This small molecule binds to this protein.
Small molecule (SMILES): [H]/N=C(\N)c1cc(-c2ccccc2)c(CNC(=O)Cc2ccc3c(c2)OCO3)s1

Sequence of chain 2.A:
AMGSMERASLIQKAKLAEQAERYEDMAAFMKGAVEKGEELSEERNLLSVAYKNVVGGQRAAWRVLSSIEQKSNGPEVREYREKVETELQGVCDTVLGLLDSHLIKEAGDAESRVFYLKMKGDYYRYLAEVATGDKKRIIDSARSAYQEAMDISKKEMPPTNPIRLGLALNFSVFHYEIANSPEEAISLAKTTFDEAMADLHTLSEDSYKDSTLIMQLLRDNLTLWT

Sequence of chain 2.B:
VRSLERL

Binding-site contacts:
Ligand atom C10 contacts residue ASN47 of chain 2.A at 3.9 Å.
Ligand atom O17 contacts residue ASP220 of chain 2.A at 3.1 Å (salt-bridge).
Ligand atom C05 contacts residue GLU44 of chain 2.A at 4.1 Å.
Ligand atom C20 contacts residue ASP220 of chain 2.A at 3.3 Å.
Ligand atom C21 contacts residue ASP220 of chain 2.A at 4.1 Å.
Ligand atom C20 contacts residue ILE224 of chain 2.A at 4.2 Å (hydrophobic).
Ligand atom C24 contacts residue GLU44 of chain 2.A at 3.8 Å.
Ligand atom N03 contacts residue GLU19 of chain 2.A at 2.9 Å (salt-bridge).
Ligand atom C23 contacts residue CSO43 of chain 2.A at 4.2 Å.
Ligand atom N01 contacts residue GLU19 of chain 2.A at 2.8 Å (salt-bridge).
Ligand atom C20 contacts residue PRO172 of chain 2.A at 3.9 Å (hydrophobic).
Ligand atom C16 contacts residue ILE224 of chain 2.A at 4.0 Å (hydrophobic).
Ligand atom C26 contacts residue CSO43 of chain 2.A at 4.2 Å.
Ligand atom O11 contacts residue ASN47 of chain 2.A at 3.8 Å.
Ligand atom C12 contacts residue ASN47 of chain 2.A at 4.2 Å.
Ligand atom N01 contacts residue LEU48 of chain 2.A at 3.5 Å.
Ligand atom C25 contacts residue GLU44 of chain 2.A at 3.9 Å.
Ligand atom C24 contacts residue CSO43 of chain 2.A at 2.9 Å.
Ligand atom C08 contacts residue ASN47 of chain 2.A at 4.3 Å.
Ligand atom N03 contacts residue VAL51 of chain 2.A at 3.8 Å.
Ligand atom O11 contacts residue CSO43 of chain 2.A at 3.7 Å.
Ligand atom O19 contacts residue ARG9 of chain 2.B at 4.0 Å.
Ligand atom C02 contacts residue GLU19 of chain 2.A at 3.7 Å.
Ligand atom C25 contacts residue CSO43 of chain 2.A at 2.9 Å.
Ligand atom C23 contacts residue GLU44 of chain 2.A at 3.9 Å.
Ligand atom O17 contacts residue ILE224 of chain 2.A at 3.8 Å.
Ligand atom C16 contacts residue ASP220 of chain 2.A at 3.7 Å.
Ligand atom C21 contacts residue PRO172 of chain 2.A at 3.6 Å (hydrophobic).
Ligand atom C26 contacts residue GLU44 of chain 2.A at 3.8 Å.
Ligand atom O17 contacts residue LEU223 of chain 2.A at 3.6 Å.
Ligand atom C24 contacts residue ASN47 of chain 2.A at 4.3 Å.
Ligand atom C04 contacts residue ASN47 of chain 2.A at 4.2 Å.
Ligand atom C18 contacts residue LEU223 of chain 2.A at 3.7 Å (hydrophobic).
Ligand atom C18 contacts residue ILE224 of chain 2.A at 3.6 Å (hydrophobic).
Ligand atom N09 contacts residue ASN47 of chain 2.A at 4.0 Å.
Ligand atom C27 contacts residue GLU44 of chain 2.A at 3.5 Å.
Ligand atom C07 contacts residue ASN47 of chain 2.A at 4.2 Å.
Ligand atom C18 contacts residue ASP220 of chain 2.A at 4.1 Å.
Ligand atom C28 contacts residue GLU44 of chain 2.A at 3.5 Å.
Ligand atom S22 contacts residue ASN47 of chain 2.A at 4.1 Å.